Sequence of chain 1.C:
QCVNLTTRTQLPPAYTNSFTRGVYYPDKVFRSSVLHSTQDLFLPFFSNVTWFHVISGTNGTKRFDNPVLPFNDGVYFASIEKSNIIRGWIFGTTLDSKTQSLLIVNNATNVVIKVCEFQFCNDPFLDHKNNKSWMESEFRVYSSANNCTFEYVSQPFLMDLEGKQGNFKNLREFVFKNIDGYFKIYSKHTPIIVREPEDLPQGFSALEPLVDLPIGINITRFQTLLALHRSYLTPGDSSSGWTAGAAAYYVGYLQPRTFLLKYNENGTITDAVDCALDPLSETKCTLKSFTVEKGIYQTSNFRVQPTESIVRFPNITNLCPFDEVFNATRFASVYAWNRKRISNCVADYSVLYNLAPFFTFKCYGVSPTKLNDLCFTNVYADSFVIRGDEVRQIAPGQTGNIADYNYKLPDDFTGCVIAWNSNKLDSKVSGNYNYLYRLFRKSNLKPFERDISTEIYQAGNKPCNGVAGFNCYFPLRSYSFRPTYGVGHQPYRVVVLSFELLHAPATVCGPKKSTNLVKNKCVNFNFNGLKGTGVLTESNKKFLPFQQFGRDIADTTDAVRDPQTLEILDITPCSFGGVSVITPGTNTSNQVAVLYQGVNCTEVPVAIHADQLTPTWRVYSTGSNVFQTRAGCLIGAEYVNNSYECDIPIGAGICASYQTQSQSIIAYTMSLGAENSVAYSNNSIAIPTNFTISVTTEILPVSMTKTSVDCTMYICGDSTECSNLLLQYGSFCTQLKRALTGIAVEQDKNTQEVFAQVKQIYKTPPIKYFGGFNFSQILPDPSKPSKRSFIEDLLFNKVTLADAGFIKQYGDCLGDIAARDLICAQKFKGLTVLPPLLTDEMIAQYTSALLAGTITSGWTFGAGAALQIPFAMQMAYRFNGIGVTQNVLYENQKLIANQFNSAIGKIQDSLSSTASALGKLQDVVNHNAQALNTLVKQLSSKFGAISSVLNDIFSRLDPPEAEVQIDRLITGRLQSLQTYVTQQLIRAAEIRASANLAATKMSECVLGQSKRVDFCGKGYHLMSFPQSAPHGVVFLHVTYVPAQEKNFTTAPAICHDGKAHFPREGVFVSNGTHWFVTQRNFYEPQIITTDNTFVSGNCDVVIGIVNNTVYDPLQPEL

Binding-site contacts:
Ligand atom C2 contacts residue ASN693 of chain 1.B at 2.4 Å.
Ligand atom N2 contacts residue ASN693 of chain 1.B at 2.9 Å (h-bond).
Ligand atom C7 contacts residue TYR780 of chain 1.C at 3.5 Å (hydrophobic).
Ligand atom N2 contacts residue TYR780 of chain 1.C at 4.2 Å.
Ligand atom C1 contacts residue ASN693 of chain 1.B at 1.4 Å.
Ligand atom C3 contacts residue ASN693 of chain 1.B at 3.8 Å.
Ligand atom C4 contacts residue ASN693 of chain 1.B at 4.2 Å.
Ligand atom C5 contacts residue ASN693 of chain 1.B at 3.7 Å.
Ligand atom O7 contacts residue TYR780 of chain 1.C at 3.5 Å.
Ligand atom C7 contacts residue ASN693 of chain 1.B at 4.0 Å.
Ligand atom C8 contacts residue TYR780 of chain 1.C at 3.5 Å (hydrophobic).
Ligand atom O5 contacts residue ASN693 of chain 1.B at 2.4 Å (h-bond).

Sequence of chain 1.B:
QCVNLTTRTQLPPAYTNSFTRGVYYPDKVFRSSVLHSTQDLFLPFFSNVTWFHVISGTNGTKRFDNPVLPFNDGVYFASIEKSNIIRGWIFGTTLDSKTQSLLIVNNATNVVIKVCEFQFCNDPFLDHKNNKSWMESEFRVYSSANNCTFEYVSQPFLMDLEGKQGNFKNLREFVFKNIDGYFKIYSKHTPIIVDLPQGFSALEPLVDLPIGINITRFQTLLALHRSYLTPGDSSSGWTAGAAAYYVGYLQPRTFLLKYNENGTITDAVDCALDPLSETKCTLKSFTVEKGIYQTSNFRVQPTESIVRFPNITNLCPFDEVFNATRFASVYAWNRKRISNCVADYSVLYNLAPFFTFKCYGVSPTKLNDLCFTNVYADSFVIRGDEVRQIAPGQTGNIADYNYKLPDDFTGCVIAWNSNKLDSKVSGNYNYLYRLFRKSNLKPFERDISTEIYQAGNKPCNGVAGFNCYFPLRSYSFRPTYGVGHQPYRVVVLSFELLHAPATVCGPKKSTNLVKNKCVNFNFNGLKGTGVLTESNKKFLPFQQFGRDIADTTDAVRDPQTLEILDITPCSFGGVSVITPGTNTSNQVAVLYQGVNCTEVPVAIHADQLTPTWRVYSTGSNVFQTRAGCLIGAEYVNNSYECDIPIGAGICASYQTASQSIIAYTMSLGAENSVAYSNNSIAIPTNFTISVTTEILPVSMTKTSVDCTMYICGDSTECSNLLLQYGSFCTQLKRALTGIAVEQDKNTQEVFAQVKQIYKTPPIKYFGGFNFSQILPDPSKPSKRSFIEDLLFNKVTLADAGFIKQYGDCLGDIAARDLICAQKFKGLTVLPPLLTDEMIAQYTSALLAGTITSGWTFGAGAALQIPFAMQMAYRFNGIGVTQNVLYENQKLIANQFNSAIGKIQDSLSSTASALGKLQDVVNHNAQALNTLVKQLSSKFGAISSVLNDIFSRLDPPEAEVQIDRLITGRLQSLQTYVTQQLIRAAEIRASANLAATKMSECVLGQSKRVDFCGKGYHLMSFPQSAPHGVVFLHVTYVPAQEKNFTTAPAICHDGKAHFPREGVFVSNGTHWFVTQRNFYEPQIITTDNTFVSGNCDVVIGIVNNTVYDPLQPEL

A small-molecule ligand and the protein it binds are described below.
Small molecule (SMILES): CC(=O)N[C@@H]1[C@@H](O)[C@H](O)[C@@H](CO)O[C@H]1O